Binding-site contacts:
Ligand atom C5 contacts residue TRP301 of chain 1.C at 4.2 Å (hydrophobic).
Ligand atom O4 contacts residue TRP301 of chain 1.C at 3.9 Å.
Ligand atom C4 contacts residue TRP301 of chain 1.C at 3.7 Å (hydrophobic).
Ligand atom O3 contacts residue TRP301 of chain 1.C at 3.6 Å.
Ligand atom C2 contacts residue TRP301 of chain 1.C at 3.7 Å (hydrophobic).
Ligand atom C1 contacts residue TRP301 of chain 1.C at 4.3 Å (hydrophobic).
Ligand atom O5 contacts residue TRP301 of chain 1.C at 3.8 Å.
Ligand atom C6 contacts residue TRP301 of chain 1.C at 3.9 Å (hydrophobic).
Ligand atom C3 contacts residue TRP301 of chain 1.C at 4.1 Å (hydrophobic).
Ligand atom O2 contacts residue TRP301 of chain 1.C at 4.5 Å.
Ligand atom O1 contacts residue TRP301 of chain 1.C at 4.0 Å.

Sequence of chain 1.C:
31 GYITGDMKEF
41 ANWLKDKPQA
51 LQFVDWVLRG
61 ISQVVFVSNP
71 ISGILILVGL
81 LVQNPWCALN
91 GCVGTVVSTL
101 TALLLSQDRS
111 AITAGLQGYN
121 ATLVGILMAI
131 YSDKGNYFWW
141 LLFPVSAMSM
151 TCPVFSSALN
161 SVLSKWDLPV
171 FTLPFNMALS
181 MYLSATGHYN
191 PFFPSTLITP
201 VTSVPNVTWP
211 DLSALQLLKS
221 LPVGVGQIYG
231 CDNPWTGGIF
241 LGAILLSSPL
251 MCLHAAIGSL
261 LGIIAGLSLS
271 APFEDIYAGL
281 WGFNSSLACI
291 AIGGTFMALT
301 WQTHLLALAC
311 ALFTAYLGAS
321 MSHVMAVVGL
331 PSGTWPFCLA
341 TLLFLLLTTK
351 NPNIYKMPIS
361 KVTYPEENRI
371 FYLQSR

A small-molecule ligand and the protein it binds are described below.
Small molecule (SMILES): OC[C@H]1O[C@@H](O)[C@H](O)[C@@H](O)[C@@H]1O